Binding-site contacts:
Ligand atom C4 contacts residue ASN122 of chain 1.D at 4.2 Å.
Ligand atom O7 contacts residue LYS133 of chain 1.D at 3.9 Å.
Ligand atom C1 contacts residue ASN122 of chain 1.D at 1.4 Å.
Ligand atom C7 contacts residue SER120 of chain 1.D at 4.4 Å.
Ligand atom O7 contacts residue PHE121 of chain 1.D at 4.0 Å.
Ligand atom C8 contacts residue SER120 of chain 1.D at 3.2 Å.
Ligand atom C2 contacts residue ASN122 of chain 1.D at 2.4 Å.
Ligand atom C3 contacts residue ASN122 of chain 1.D at 3.7 Å.
Ligand atom N2 contacts residue ASN122 of chain 1.D at 2.9 Å (h-bond).
Ligand atom C8 contacts residue PHE121 of chain 1.D at 3.8 Å (hydrophobic).
Ligand atom O7 contacts residue ASN122 of chain 1.D at 3.9 Å.
Ligand atom C7 contacts residue PHE121 of chain 1.D at 4.2 Å (hydrophobic).
Ligand atom C5 contacts residue ASN122 of chain 1.D at 3.6 Å.
Ligand atom C7 contacts residue ASN122 of chain 1.D at 3.6 Å.
Ligand atom O5 contacts residue ASN122 of chain 1.D at 2.3 Å (h-bond).
Ligand atom C8 contacts residue GLN100 of chain 1.D at 3.7 Å.

Sequence of chain 1.D:
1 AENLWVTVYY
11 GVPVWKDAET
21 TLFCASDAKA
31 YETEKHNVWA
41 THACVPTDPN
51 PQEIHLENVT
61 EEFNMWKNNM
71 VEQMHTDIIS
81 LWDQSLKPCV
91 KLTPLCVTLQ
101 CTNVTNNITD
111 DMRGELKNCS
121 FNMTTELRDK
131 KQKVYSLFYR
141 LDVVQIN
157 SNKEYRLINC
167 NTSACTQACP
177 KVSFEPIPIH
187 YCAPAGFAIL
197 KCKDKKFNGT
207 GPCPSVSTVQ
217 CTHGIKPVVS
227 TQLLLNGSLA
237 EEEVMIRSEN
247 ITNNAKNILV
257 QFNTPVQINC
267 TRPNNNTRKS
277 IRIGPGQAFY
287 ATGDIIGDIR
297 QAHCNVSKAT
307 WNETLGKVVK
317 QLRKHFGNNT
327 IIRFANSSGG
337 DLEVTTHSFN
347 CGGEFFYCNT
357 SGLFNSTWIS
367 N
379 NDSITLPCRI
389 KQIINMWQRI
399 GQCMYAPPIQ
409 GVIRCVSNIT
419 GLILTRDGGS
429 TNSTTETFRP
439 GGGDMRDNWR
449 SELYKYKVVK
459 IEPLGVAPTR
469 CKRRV

A small-molecule ligand and the protein it binds are described below.
Small molecule (SMILES): CC(=O)N[C@H]1[C@H](O[C@H]2[C@H](O)[C@@H](NC(C)=O)CO[C@@H]2CO)O[C@H](CO)[C@@H](O)[C@@H]1O